Sequence of chain 1.G:
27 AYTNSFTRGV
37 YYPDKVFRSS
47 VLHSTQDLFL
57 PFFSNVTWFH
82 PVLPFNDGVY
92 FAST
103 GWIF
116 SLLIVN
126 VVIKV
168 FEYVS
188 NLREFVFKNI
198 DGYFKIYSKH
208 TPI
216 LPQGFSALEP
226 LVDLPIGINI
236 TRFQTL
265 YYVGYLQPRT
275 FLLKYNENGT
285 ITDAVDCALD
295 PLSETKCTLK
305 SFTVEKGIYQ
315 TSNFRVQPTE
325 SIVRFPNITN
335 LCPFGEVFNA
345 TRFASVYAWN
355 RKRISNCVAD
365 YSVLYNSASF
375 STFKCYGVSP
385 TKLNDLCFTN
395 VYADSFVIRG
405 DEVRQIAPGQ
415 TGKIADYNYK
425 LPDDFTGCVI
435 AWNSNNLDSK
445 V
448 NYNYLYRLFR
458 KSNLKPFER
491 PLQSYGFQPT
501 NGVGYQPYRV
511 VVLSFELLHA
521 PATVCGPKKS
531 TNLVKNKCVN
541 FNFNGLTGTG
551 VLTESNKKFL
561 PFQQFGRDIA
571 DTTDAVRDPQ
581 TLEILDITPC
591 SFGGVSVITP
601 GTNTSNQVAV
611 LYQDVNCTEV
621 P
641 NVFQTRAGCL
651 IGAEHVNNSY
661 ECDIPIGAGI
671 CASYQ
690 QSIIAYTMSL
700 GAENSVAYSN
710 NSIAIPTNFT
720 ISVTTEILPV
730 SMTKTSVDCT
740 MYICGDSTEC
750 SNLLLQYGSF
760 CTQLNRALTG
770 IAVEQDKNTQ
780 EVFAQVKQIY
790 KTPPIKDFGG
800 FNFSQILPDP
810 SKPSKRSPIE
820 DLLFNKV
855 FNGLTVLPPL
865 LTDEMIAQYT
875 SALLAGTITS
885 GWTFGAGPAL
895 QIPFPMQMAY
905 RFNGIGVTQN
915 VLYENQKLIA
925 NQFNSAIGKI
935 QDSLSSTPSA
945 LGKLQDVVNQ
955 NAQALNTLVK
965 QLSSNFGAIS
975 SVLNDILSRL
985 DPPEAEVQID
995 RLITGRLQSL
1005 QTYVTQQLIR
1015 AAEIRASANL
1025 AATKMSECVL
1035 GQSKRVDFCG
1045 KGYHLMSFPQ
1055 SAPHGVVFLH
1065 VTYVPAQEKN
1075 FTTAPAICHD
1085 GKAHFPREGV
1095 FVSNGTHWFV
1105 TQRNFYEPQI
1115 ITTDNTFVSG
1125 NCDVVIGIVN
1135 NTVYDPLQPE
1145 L

The small molecule below binds the protein below.
Small molecule (SMILES): CC(=O)N[C@@H]1[C@@H](O)[C@H](O)[C@@H](CO)O[C@H]1O

Sequence of chain 1.A:
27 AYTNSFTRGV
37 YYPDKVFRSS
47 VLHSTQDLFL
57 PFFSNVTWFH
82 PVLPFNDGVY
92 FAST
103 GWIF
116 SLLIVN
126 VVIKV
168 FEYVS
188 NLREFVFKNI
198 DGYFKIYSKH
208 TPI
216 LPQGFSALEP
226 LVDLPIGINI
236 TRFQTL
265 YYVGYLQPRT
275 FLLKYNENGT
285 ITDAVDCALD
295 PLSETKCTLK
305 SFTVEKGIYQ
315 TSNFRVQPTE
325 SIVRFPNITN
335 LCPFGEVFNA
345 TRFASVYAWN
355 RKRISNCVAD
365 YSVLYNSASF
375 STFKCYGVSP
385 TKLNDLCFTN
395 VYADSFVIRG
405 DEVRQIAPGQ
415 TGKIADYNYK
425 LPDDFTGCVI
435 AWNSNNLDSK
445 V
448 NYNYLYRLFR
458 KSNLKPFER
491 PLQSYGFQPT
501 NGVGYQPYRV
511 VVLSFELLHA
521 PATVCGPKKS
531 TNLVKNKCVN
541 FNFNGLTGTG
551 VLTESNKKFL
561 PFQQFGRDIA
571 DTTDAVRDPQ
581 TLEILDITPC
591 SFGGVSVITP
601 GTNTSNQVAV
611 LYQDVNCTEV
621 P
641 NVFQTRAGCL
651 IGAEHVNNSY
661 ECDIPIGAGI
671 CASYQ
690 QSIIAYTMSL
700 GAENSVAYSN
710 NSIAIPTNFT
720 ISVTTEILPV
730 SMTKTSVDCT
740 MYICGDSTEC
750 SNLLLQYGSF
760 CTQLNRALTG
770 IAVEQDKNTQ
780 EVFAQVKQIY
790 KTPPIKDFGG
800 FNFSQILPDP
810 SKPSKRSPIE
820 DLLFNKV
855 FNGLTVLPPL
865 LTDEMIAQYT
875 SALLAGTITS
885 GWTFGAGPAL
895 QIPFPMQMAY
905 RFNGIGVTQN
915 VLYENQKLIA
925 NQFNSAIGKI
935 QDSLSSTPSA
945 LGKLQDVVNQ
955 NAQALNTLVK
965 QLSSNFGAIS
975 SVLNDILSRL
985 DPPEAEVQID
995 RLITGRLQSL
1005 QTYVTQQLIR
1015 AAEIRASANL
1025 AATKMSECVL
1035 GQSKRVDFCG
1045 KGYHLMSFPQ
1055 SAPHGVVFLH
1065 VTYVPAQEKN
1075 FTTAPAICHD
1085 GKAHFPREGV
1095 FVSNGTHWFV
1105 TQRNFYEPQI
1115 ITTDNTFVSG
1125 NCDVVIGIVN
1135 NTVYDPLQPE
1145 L

Binding-site contacts:
Ligand atom N2 contacts residue ASN1074 of chain 1.A at 2.8 Å (h-bond).
Ligand atom O5 contacts residue ALA706 of chain 1.A at 4.4 Å.
Ligand atom C7 contacts residue ASN1074 of chain 1.A at 3.1 Å.
Ligand atom C8 contacts residue ASN1074 of chain 1.A at 3.5 Å.
Ligand atom C3 contacts residue ALA706 of chain 1.A at 4.3 Å (hydrophobic).
Ligand atom C1 contacts residue ASN1074 of chain 1.A at 1.5 Å.
Ligand atom O5 contacts residue ASN1074 of chain 1.A at 2.4 Å (h-bond).
Ligand atom C5 contacts residue ALA706 of chain 1.A at 3.9 Å (hydrophobic).
Ligand atom C1 contacts residue ALA706 of chain 1.A at 4.2 Å (hydrophobic).
Ligand atom C1 contacts residue GLN895 of chain 1.G at 4.5 Å.
Ligand atom C8 contacts residue LYS1073 of chain 1.A at 4.1 Å.
Ligand atom C5 contacts residue ASN1074 of chain 1.A at 3.8 Å.
Ligand atom C2 contacts residue ASN1074 of chain 1.A at 2.6 Å.
Ligand atom C4 contacts residue ASN1074 of chain 1.A at 4.3 Å.
Ligand atom O7 contacts residue ASN1074 of chain 1.A at 3.5 Å (h-bond).
Ligand atom C3 contacts residue ASN1074 of chain 1.A at 3.9 Å.
Ligand atom C8 contacts residue GLU1072 of chain 1.A at 3.4 Å.